Binding-site contacts:
Ligand atom O2 contacts residue LYS119 of chain 1.A at 2.5 Å (salt-bridge).
Ligand atom O6 contacts residue TRP125 of chain 1.A at 3.7 Å.
Ligand atom O4 contacts residue TRP126 of chain 1.B at 3.8 Å.
Ligand atom O2 contacts residue TRP126 of chain 1.B at 3.8 Å.
Ligand atom O6 contacts residue GLY121 of chain 1.B at 3.5 Å.
Ligand atom C5 contacts residue TRP126 of chain 1.B at 3.8 Å (hydrophobic).
Ligand atom O6 contacts residue LYS119 of chain 1.B at 3.2 Å (salt-bridge).
Ligand atom O6 contacts residue TRP126 of chain 1.A at 3.8 Å.
Ligand atom C2 contacts residue TYR157 of chain 1.A at 3.9 Å (hydrophobic).
Ligand atom C6 contacts residue TRP125 of chain 1.B at 3.2 Å (hydrophobic).
Ligand atom O6 contacts residue TRP125 of chain 1.B at 3.3 Å (h-bond).
Ligand atom C3 contacts residue TYR157 of chain 1.B at 3.7 Å (hydrophobic).
Ligand atom O6 contacts residue LEU72 of chain 1.B at 3.8 Å.
Ligand atom O6 contacts residue THR163 of chain 1.B at 3.5 Å.
Ligand atom O3 contacts residue LYS119 of chain 1.B at 2.8 Å (salt-bridge).
Ligand atom C3 contacts residue TRP126 of chain 1.A at 3.8 Å (hydrophobic).
Ligand atom C6 contacts residue GLY121 of chain 1.A at 3.7 Å.
Ligand atom C2 contacts residue TRP126 of chain 1.A at 3.5 Å (hydrophobic).
Ligand atom O4 contacts residue TRP125 of chain 1.A at 3.5 Å.
Ligand atom C5 contacts residue LYS119 of chain 1.B at 3.6 Å.
Ligand atom O6 contacts residue ALA22 of chain 1.B at 3.3 Å.
Ligand atom O3 contacts residue LYS119 of chain 1.A at 3.3 Å (salt-bridge).
Ligand atom O6 contacts residue ASN164 of chain 1.B at 3.5 Å (h-bond).
Ligand atom C6 contacts residue ASN164 of chain 1.B at 3.2 Å.
Ligand atom C6 contacts residue LYS119 of chain 1.B at 3.4 Å.
Ligand atom O5 contacts residue TRP125 of chain 1.B at 3.8 Å.
Ligand atom C6 contacts residue LEU72 of chain 1.B at 3.8 Å (hydrophobic).
Ligand atom C5 contacts residue TRP125 of chain 1.A at 3.7 Å (hydrophobic).
Ligand atom C1 contacts residue TRP126 of chain 1.B at 3.5 Å (hydrophobic).
Ligand atom O2 contacts residue TRP126 of chain 1.A at 3.5 Å.
Ligand atom O4 contacts residue TRP126 of chain 1.A at 3.7 Å.
Ligand atom O3 contacts residue TRP126 of chain 1.A at 3.4 Å.
Ligand atom C4 contacts residue TRP125 of chain 1.B at 3.8 Å (hydrophobic).
Ligand atom O2 contacts residue TRP125 of chain 1.B at 3.7 Å.
Ligand atom O4 contacts residue PRO74 of chain 1.B at 3.4 Å.
Ligand atom O5 contacts residue TRP125 of chain 1.A at 3.8 Å.
Ligand atom C3 contacts residue TRP126 of chain 1.B at 3.7 Å (hydrophobic).
Ligand atom O4 contacts residue LYS119 of chain 1.A at 2.8 Å (salt-bridge).
Ligand atom C4 contacts residue LYS119 of chain 1.A at 3.6 Å.
Ligand atom C2 contacts residue LYS119 of chain 1.A at 3.7 Å.

This small molecule binds to this protein.
Small molecule (SMILES): OC[C@H]1O[C@@H](O[C@H]2[C@H](O)[C@@H](O)[C@H](O[C@@H]3[C@@H](O)[C@H](O[C@H]4[C@H](O)[C@@H](O)[C@H](O[C@H]5[C@H](O)[C@@H](O)[C@H](O[C@H]6[C@H](O)[C@@H](O)[C@H](O[C@@H]7[C@@H](O)[C@H](O[C@H]8[C@H](O)[C@@H](O)[C@H](O)O[C@@H]8CO)O[C@H](CO)[C@H]7O)O[C@@H]6CO)O[C@@H]5CO)O[C@@H]4CO)O[C@H](CO)[C@H]3O)O[C@@H]2CO)[C@H](O)[C@@H](O)[C@@H]1O

Sequence of chain 1.A:
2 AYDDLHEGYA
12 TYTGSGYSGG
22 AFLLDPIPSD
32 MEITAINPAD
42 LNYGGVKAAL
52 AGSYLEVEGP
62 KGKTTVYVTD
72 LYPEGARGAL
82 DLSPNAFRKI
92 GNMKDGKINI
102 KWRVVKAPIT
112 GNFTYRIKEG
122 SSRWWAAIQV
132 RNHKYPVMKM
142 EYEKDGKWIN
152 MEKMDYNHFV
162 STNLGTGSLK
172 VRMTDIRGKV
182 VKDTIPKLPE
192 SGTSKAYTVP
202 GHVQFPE

Sequence of chain 1.B:
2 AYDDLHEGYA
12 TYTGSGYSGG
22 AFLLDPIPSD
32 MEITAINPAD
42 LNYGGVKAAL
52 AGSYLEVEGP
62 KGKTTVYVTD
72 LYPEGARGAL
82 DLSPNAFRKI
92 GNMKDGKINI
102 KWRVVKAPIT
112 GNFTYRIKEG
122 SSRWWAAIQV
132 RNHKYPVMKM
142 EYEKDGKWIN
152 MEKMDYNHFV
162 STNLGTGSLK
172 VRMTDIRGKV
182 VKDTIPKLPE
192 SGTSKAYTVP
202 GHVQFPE